Binding-site contacts:
Ligand atom C3 contacts residue ASN706 of chain 1.C at 3.8 Å.
Ligand atom O6 contacts residue ILE791 of chain 1.A at 4.5 Å.
Ligand atom C4 contacts residue ASN706 of chain 1.C at 4.2 Å.
Ligand atom C8 contacts residue ILE1127 of chain 1.C at 3.8 Å (hydrophobic).
Ligand atom N2 contacts residue ASN706 of chain 1.C at 2.8 Å (h-bond).
Ligand atom C5 contacts residue ASN706 of chain 1.C at 3.7 Å.
Ligand atom C1 contacts residue ASN706 of chain 1.C at 1.4 Å.
Ligand atom C7 contacts residue ASN706 of chain 1.C at 3.6 Å.
Ligand atom C2 contacts residue ASN706 of chain 1.C at 2.4 Å.
Ligand atom O6 contacts residue ASN706 of chain 1.C at 4.4 Å.
Ligand atom O7 contacts residue ASN706 of chain 1.C at 4.0 Å.
Ligand atom O7 contacts residue TYR793 of chain 1.A at 4.1 Å.
Ligand atom O5 contacts residue ASN706 of chain 1.C at 2.4 Å (h-bond).

This protein binds this small molecule.
Small molecule (SMILES): CC(=O)N[C@H]1[C@H](O[C@H]2[C@H](O)[C@@H](NC(C)=O)CO[C@@H]2CO)O[C@H](CO)[C@@H](O)[C@@H]1O

Sequence of chain 1.C:
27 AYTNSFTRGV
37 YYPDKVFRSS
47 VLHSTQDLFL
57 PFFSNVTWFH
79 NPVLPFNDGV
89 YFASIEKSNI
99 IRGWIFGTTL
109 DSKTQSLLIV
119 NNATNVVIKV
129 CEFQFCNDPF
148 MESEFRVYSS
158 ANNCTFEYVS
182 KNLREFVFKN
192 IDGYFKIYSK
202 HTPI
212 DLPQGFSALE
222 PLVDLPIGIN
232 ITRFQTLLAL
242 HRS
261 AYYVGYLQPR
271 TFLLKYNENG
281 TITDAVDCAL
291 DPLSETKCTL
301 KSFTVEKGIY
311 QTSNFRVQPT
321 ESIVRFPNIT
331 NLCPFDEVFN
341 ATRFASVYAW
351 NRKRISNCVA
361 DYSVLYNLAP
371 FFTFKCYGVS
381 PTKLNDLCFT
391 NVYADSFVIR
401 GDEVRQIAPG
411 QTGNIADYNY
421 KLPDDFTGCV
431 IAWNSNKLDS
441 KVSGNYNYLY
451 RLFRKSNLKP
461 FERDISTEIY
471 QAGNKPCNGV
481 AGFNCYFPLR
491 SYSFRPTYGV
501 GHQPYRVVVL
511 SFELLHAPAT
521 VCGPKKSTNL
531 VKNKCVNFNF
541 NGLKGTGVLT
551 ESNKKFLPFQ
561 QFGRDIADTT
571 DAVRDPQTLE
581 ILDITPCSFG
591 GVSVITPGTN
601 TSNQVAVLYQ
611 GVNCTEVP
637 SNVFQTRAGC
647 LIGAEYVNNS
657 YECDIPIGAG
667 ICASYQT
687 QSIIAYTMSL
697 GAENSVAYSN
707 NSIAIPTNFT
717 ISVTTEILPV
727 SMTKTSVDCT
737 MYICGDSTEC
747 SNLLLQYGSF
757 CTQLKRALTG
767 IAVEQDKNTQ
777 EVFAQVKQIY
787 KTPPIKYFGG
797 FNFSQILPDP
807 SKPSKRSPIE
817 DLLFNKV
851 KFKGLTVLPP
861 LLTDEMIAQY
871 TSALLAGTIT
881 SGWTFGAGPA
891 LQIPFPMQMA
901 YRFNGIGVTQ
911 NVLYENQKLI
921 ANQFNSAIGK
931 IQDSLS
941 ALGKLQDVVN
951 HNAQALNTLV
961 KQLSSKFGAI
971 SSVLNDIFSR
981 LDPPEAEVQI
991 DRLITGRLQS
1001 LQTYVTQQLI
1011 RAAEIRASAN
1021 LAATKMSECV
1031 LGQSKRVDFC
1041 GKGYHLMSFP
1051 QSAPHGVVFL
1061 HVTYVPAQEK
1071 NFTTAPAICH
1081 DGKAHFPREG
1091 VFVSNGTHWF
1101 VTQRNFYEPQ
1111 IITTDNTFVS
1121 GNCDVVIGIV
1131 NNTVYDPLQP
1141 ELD

Sequence of chain 1.A:
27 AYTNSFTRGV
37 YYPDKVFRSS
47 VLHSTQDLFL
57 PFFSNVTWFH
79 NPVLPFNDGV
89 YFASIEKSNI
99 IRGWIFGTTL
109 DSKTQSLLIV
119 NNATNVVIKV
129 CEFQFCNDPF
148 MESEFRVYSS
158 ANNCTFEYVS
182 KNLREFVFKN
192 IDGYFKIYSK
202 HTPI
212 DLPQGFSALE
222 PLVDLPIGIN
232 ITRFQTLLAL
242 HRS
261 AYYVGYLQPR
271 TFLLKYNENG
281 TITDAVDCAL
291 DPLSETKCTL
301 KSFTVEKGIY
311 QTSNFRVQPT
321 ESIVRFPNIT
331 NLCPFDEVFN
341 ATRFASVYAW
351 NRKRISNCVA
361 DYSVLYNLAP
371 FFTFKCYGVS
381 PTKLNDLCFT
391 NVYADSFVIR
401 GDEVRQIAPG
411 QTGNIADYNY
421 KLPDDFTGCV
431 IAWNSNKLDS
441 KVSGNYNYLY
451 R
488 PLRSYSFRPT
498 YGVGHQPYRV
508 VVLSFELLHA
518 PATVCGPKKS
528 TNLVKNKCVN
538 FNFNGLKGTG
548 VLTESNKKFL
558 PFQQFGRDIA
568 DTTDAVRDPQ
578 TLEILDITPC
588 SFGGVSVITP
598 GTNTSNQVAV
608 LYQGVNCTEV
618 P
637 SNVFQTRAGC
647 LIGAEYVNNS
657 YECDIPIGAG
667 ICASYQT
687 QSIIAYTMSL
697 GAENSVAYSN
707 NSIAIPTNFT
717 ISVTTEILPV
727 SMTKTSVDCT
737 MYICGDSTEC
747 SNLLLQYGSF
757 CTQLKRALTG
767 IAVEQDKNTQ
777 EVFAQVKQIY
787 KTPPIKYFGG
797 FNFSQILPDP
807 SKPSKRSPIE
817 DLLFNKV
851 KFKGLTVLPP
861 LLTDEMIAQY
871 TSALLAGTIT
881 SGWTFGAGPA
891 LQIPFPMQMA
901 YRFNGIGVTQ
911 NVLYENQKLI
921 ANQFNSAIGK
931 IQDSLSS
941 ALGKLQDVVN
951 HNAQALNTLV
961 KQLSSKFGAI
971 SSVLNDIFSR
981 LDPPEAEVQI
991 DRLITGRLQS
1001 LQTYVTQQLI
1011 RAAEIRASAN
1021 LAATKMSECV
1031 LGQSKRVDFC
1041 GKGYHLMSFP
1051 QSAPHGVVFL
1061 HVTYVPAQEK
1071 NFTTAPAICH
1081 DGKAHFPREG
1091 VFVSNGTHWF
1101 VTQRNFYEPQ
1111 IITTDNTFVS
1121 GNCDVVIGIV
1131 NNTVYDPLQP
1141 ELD